Sequence of chain 2.A:
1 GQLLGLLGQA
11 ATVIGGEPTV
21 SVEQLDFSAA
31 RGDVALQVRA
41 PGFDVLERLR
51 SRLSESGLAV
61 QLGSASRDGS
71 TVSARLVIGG

Binding-site contacts:
Ligand atom CG contacts residue PRO18 of chain 2.A at 4.2 Å (hydrophobic).
Ligand atom OE2 contacts residue ARG48 of chain 2.A at 3.8 Å.
Ligand atom OE1 contacts residue GLU17 of chain 2.A at 4.2 Å.
Ligand atom CB contacts residue PRO18 of chain 2.A at 4.3 Å (hydrophobic).
Ligand atom OE2 contacts residue THR19 of chain 2.A at 3.8 Å.
Ligand atom CG contacts residue THR19 of chain 2.A at 4.5 Å.
Ligand atom OE1 contacts residue THR19 of chain 2.A at 4.3 Å.
Ligand atom OE1 contacts residue PRO18 of chain 2.A at 3.3 Å.
Ligand atom CD contacts residue THR19 of chain 2.A at 4.1 Å.
Ligand atom CD contacts residue PRO18 of chain 2.A at 4.1 Å (hydrophobic).
Ligand atom CD contacts residue ARG48 of chain 2.A at 4.2 Å.
Ligand atom OE1 contacts residue ARG48 of chain 2.A at 3.7 Å.
Ligand atom CB contacts residue THR19 of chain 2.A at 3.6 Å.

This protein binds this small molecule.
Small molecule (SMILES): N[C@@H](CCC(=O)O)C(=O)O